A protein and the small-molecule ligand that binds it are described below.
Small molecule (SMILES): Nc1ccn([C@H]2C[C@H](O)[C@@H](CO[P](=O)(O)O[P](=O)(O)OP(=O)(O)O)O2)c(=O)n1

Sequence of chain 1.A:
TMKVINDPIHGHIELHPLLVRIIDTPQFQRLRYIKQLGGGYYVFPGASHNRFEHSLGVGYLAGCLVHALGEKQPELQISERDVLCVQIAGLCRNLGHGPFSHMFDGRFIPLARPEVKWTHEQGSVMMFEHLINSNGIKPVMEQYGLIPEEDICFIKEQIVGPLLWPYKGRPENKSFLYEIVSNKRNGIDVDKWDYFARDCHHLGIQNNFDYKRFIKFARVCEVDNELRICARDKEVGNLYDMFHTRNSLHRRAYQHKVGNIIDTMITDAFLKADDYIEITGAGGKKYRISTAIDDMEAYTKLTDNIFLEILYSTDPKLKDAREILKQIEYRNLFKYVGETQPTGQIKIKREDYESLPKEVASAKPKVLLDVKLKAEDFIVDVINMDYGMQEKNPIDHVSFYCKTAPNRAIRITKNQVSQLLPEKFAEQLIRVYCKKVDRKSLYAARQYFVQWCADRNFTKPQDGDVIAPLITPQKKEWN

Binding-site contacts:
Ligand atom O3' contacts residue GLN37 of chain 1.A at 2.9 Å (h-bond).
Ligand atom C1' contacts residue HIS103 of chain 1.A at 3.5 Å.
Ligand atom O1A contacts residue HIS121 of chain 1.A at 3.2 Å (h-bond).
Ligand atom C5' contacts residue TYR203 of chain 1.A at 3.4 Å (hydrophobic).
Ligand atom O3' contacts residue TYR203 of chain 1.A at 3.5 Å.
Ligand atom O2A contacts residue ASN95 of chain 1.A at 3.7 Å.
Ligand atom O3A contacts residue ARG94 of chain 1.A at 3.2 Å (salt-bridge).
Ligand atom C6 contacts residue HIS103 of chain 1.A at 3.2 Å.
Ligand atom O3' contacts residue ASP207 of chain 1.A at 2.8 Å (salt-bridge).
Ligand atom O2B contacts residue ARG94 of chain 1.A at 3.5 Å (salt-bridge).
Ligand atom C4' contacts residue ARG52 of chain 1.A at 3.6 Å.
Ligand atom O1A contacts residue HIS103 of chain 1.A at 2.8 Å (h-bond).
Ligand atom N3 contacts residue TYR262 of chain 1.A at 3.8 Å.
Ligand atom N4 contacts residue GLN263 of chain 1.A at 3.1 Å (h-bond).
Ligand atom N3 contacts residue HIS103 of chain 1.A at 3.8 Å.
Ligand atom O1B contacts residue HIS103 of chain 1.A at 3.6 Å.
Ligand atom C5 contacts residue HIS258 of chain 1.A at 3.7 Å.
Ligand atom O3G contacts residue TYR203 of chain 1.A at 2.5 Å (h-bond).
Ligand atom O1A contacts residue HIS98 of chain 1.A at 3.2 Å (h-bond).
Ligand atom O2G contacts residue LYS200 of chain 1.A at 3.0 Å (salt-bridge).
Ligand atom C5 contacts residue HIS103 of chain 1.A at 3.6 Å.
Ligand atom C2' contacts residue LEU38 of chain 1.A at 3.7 Å (hydrophobic).
Ligand atom C2 contacts residue HIS103 of chain 1.A at 3.5 Å.
Ligand atom C3' contacts residue TYR203 of chain 1.A at 3.6 Å (hydrophobic).
Ligand atom C4 contacts residue HIS103 of chain 1.A at 3.7 Å.
Ligand atom O3A contacts residue ASP199 of chain 1.A at 3.5 Å (salt-bridge).
Ligand atom PA contacts residue HIS103 of chain 1.A at 3.4 Å.
Ligand atom O5' contacts residue HIS103 of chain 1.A at 3.0 Å (h-bond).
Ligand atom C3' contacts residue ASP207 of chain 1.A at 3.6 Å.
Ligand atom O3G contacts residue ARG254 of chain 1.A at 3.1 Å (salt-bridge).
Ligand atom O1G contacts residue ARG254 of chain 1.A at 3.0 Å (salt-bridge).
Ligand atom O4' contacts residue ARG52 of chain 1.A at 3.0 Å (salt-bridge).
Ligand atom N1 contacts residue HIS103 of chain 1.A at 3.1 Å.
Ligand atom O4' contacts residue HIS103 of chain 1.A at 2.9 Å (h-bond).
Ligand atom O1B contacts residue HIS121 of chain 1.A at 3.6 Å (h-bond).
Ligand atom C2' contacts residue TYR262 of chain 1.A at 3.6 Å (hydrophobic).
Ligand atom O2A contacts residue ASP199 of chain 1.A at 3.6 Å.
Ligand atom O2 contacts residue LEU38 of chain 1.A at 3.6 Å.
Ligand atom O2A contacts residue ARG52 of chain 1.A at 2.9 Å (salt-bridge).
Ligand atom C1' contacts residue ARG52 of chain 1.A at 3.8 Å.